This small molecule binds to this protein.
Small molecule (SMILES): Nc1ncnc2c1ncn2[C@@H]1O[C@H](CO[P](=O)(O)O[P](=O)(O)NP(=O)(O)O)[C@@H](O)[C@H]1O

Sequence of chain 5.A:
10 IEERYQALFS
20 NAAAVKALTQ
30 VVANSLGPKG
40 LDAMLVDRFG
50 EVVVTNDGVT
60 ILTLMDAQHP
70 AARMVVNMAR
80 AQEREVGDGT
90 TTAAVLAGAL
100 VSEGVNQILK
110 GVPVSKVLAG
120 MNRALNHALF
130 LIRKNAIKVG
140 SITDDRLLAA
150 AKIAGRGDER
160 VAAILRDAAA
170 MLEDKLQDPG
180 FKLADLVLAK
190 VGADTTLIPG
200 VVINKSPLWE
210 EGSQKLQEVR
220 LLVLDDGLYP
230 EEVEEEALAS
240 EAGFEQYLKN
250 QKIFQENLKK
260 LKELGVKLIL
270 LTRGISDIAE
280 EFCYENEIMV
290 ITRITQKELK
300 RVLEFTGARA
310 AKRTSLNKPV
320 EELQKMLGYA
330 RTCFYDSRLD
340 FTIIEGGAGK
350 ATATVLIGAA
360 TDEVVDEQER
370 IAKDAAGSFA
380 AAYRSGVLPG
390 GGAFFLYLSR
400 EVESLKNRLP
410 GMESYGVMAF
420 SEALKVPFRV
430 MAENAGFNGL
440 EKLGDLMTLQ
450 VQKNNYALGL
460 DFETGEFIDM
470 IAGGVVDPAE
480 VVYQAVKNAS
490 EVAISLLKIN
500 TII

Binding-site contacts:
Ligand atom O1G contacts residue THR89 of chain 5.A at 2.2 Å (h-bond).
Ligand atom C4' contacts residue MET430 of chain 5.A at 3.6 Å (hydrophobic).
Ligand atom O2' contacts residue GLY389 of chain 5.A at 3.5 Å.
Ligand atom O3G contacts residue GLY57 of chain 5.A at 3.2 Å (h-bond).
Ligand atom O4' contacts residue GLY36 of chain 5.A at 3.6 Å.
Ligand atom O2G contacts residue ASP87 of chain 5.A at 2.6 Å (salt-bridge).
Ligand atom C2' contacts residue ASP476 of chain 5.A at 3.4 Å.
Ligand atom O3G contacts residue THR90 of chain 5.A at 3.3 Å (h-bond).
Ligand atom O2G contacts residue ARG155 of chain 5.A at 3.1 Å (salt-bridge).
Ligand atom N3 contacts residue GLY390 of chain 5.A at 3.3 Å.
Ligand atom O3A contacts residue LEU35 of chain 5.A at 3.6 Å.
Ligand atom O2G contacts residue ASP373 of chain 5.A at 3.3 Å (salt-bridge).
Ligand atom O1A contacts residue ARG155 of chain 5.A at 3.3 Å (salt-bridge).
Ligand atom O2A contacts residue GLY36 of chain 5.A at 3.3 Å (h-bond).
Ligand atom O3G contacts residue ARG155 of chain 5.A at 2.7 Å (salt-bridge).
Ligand atom O5' contacts residue GLY36 of chain 5.A at 3.2 Å (h-bond).
Ligand atom O2A contacts residue ASN55 of chain 5.A at 3.5 Å (h-bond).
Ligand atom O1A contacts residue MG1 of chain 5.F at 2.5 Å.
Ligand atom O1B contacts residue ASP87 of chain 5.A at 2.8 Å (salt-bridge).
Ligand atom O2' contacts residue ASP476 of chain 5.A at 3.0 Å (salt-bridge).
Ligand atom N3B contacts residue THR90 of chain 5.A at 3.0 Å (h-bond).
Ligand atom O2A contacts residue SER34 of chain 5.A at 3.0 Å (h-bond).
Ligand atom N7 contacts residue ILE152 of chain 5.A at 3.6 Å.
Ligand atom N3 contacts residue PHE461 of chain 5.A at 3.5 Å.
Ligand atom O2B contacts residue THR91 of chain 5.A at 2.6 Å (h-bond).
Ligand atom O1B contacts residue MG1 of chain 5.F at 2.0 Å.
Ligand atom O2B contacts residue GLY88 of chain 5.A at 3.1 Å.
Ligand atom PG contacts residue THR89 of chain 5.A at 3.2 Å.
Ligand atom O1G contacts residue ASP56 of chain 5.A at 3.5 Å (salt-bridge).
Ligand atom N3B contacts residue THR89 of chain 5.A at 3.3 Å (h-bond).
Ligand atom O3G contacts residue ASP56 of chain 5.A at 3.4 Å.
Ligand atom O2' contacts residue GLY390 of chain 5.A at 2.9 Å (h-bond).
Ligand atom PB contacts residue MG1 of chain 5.F at 3.4 Å.
Ligand atom PG contacts residue ARG155 of chain 5.A at 3.5 Å.
Ligand atom O3' contacts residue MET430 of chain 5.A at 3.0 Å.
Ligand atom PG contacts residue MG1 of chain 5.F at 3.5 Å.
Ligand atom C2 contacts residue PHE461 of chain 5.A at 3.3 Å (hydrophobic).
Ligand atom O2G contacts residue MG1 of chain 5.F at 2.0 Å.
Ligand atom C8 contacts residue ILE152 of chain 5.A at 3.4 Å (hydrophobic).
Ligand atom O2A contacts residue ARG155 of chain 5.A at 3.5 Å (salt-bridge).